Sequence of chain 1.A:
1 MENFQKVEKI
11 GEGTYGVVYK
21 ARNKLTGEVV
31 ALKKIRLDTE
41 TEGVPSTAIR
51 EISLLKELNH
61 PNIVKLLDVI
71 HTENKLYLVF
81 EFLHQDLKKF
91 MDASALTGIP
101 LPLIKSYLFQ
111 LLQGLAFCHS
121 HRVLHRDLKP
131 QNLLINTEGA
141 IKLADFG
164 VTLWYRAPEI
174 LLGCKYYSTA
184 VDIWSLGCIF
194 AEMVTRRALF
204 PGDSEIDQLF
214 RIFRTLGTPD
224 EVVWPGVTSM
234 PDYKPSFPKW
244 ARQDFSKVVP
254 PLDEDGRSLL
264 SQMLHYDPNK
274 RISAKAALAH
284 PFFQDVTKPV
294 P

A small-molecule ligand and the protein it binds are described below.
Small molecule (SMILES): OCC#Cc1c[nH]c2c(Cl)ccc(Cl)c12

Binding-site contacts:
Ligand atom CL2 contacts residue ILE49 of chain 1.A at 3.9 Å.
Ligand atom C10 contacts residue PRO45 of chain 1.A at 4.0 Å (hydrophobic).
Ligand atom C2 contacts residue VAL69 of chain 1.A at 4.5 Å (hydrophobic).
Ligand atom O1 contacts residue VAL69 of chain 1.A at 4.0 Å.
Ligand atom C3 contacts residue VAL69 of chain 1.A at 4.4 Å (hydrophobic).
Ligand atom C16 contacts residue ILE49 of chain 1.A at 3.5 Å (hydrophobic).
Ligand atom C9 contacts residue PRO45 of chain 1.A at 4.2 Å (hydrophobic).
Ligand atom C12 contacts residue LEU37 of chain 1.A at 4.1 Å (hydrophobic).
Ligand atom N7 contacts residue PRO45 of chain 1.A at 4.4 Å.
Ligand atom C14 contacts residue LEU76 of chain 1.A at 3.6 Å (hydrophobic).
Ligand atom C6 contacts residue HIS71 of chain 1.A at 3.3 Å.
Ligand atom C12 contacts residue ALA48 of chain 1.A at 3.8 Å (hydrophobic).
Ligand atom C12 contacts residue THR41 of chain 1.A at 4.4 Å.
Ligand atom C9 contacts residue LEU76 of chain 1.A at 4.4 Å (hydrophobic).
Ligand atom CL2 contacts residue ILE52 of chain 1.A at 3.8 Å.
Ligand atom CL1 contacts residue PRO45 of chain 1.A at 3.7 Å.
Ligand atom CL1 contacts residue LEU37 of chain 1.A at 3.7 Å.
Ligand atom C6 contacts residue ILE49 of chain 1.A at 4.1 Å (hydrophobic).
Ligand atom C9 contacts residue ILE49 of chain 1.A at 4.0 Å (hydrophobic).
Ligand atom C13 contacts residue ILE49 of chain 1.A at 4.1 Å (hydrophobic).
Ligand atom C10 contacts residue LEU37 of chain 1.A at 4.2 Å (hydrophobic).
Ligand atom C14 contacts residue ILE49 of chain 1.A at 3.6 Å (hydrophobic).
Ligand atom CL2 contacts residue ALA48 of chain 1.A at 4.5 Å.
Ligand atom CL2 contacts residue LEU76 of chain 1.A at 4.0 Å.
Ligand atom CL1 contacts residue GLU42 of chain 1.A at 3.8 Å.
Ligand atom C13 contacts residue LEU76 of chain 1.A at 3.7 Å (hydrophobic).
Ligand atom C5 contacts residue HIS71 of chain 1.A at 4.2 Å.
Ligand atom C13 contacts residue ALA48 of chain 1.A at 3.8 Å (hydrophobic).
Ligand atom N7 contacts residue HIS71 of chain 1.A at 3.1 Å (h-bond).
Ligand atom C16 contacts residue LEU76 of chain 1.A at 3.9 Å (hydrophobic).
Ligand atom C4 contacts residue ILE49 of chain 1.A at 4.0 Å (hydrophobic).
Ligand atom C5 contacts residue LEU76 of chain 1.A at 4.4 Å (hydrophobic).
Ligand atom C5 contacts residue ILE49 of chain 1.A at 3.7 Å (hydrophobic).
Ligand atom CL1 contacts residue THR41 of chain 1.A at 3.7 Å.
Ligand atom C12 contacts residue LEU76 of chain 1.A at 4.3 Å (hydrophobic).
Ligand atom CL2 contacts residue VAL69 of chain 1.A at 3.9 Å.
Ligand atom C9 contacts residue HIS71 of chain 1.A at 4.0 Å.
Ligand atom CL1 contacts residue HIS71 of chain 1.A at 4.3 Å.
Ligand atom N7 contacts residue ILE49 of chain 1.A at 4.2 Å.